Sequence of chain 3.A:
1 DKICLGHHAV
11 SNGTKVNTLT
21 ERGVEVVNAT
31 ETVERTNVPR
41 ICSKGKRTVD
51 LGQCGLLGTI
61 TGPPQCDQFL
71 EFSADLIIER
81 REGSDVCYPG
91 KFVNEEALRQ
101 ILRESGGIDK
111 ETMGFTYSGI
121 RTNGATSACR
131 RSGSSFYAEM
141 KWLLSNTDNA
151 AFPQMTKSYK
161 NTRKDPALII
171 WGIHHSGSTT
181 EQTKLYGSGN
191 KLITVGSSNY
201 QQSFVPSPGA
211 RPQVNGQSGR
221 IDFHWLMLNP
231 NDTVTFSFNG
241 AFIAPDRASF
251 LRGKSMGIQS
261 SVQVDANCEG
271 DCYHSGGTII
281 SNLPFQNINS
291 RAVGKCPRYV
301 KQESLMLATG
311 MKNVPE

Sequence of chain 3.B:
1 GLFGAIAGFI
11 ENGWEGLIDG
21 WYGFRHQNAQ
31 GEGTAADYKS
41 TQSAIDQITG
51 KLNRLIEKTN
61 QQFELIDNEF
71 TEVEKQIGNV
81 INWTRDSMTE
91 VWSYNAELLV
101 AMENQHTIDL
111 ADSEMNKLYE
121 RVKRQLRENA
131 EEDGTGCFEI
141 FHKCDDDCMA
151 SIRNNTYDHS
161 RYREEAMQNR

Binding-site contacts:
Ligand atom O7 contacts residue ASN79 of chain 3.B at 3.3 Å (h-bond).
Ligand atom O3 contacts residue GLU72 of chain 3.B at 3.5 Å (salt-bridge).
Ligand atom C5 contacts residue ASN82 of chain 3.B at 3.6 Å.
Ligand atom O6 contacts residue ARG291 of chain 3.A at 4.3 Å.
Ligand atom C8 contacts residue ASN79 of chain 3.B at 3.4 Å.
Ligand atom C7 contacts residue GLU72 of chain 3.B at 3.5 Å.
Ligand atom O5 contacts residue ASN82 of chain 3.B at 2.3 Å (h-bond).
Ligand atom C7 contacts residue LYS75 of chain 3.B at 3.9 Å.
Ligand atom C7 contacts residue ASN79 of chain 3.B at 3.5 Å.
Ligand atom C8 contacts residue GLY78 of chain 3.B at 3.7 Å.
Ligand atom C8 contacts residue GLU69 of chain 3.B at 4.2 Å.
Ligand atom C8 contacts residue LYS75 of chain 3.B at 3.5 Å.
Ligand atom C2 contacts residue ASN82 of chain 3.B at 2.5 Å.
Ligand atom O7 contacts residue ASN82 of chain 3.B at 4.3 Å.
Ligand atom C7 contacts residue GLU69 of chain 3.B at 4.5 Å.
Ligand atom O7 contacts residue GLU72 of chain 3.B at 3.9 Å.
Ligand atom N2 contacts residue ASN82 of chain 3.B at 3.0 Å (h-bond).
Ligand atom C7 contacts residue ASN82 of chain 3.B at 3.8 Å.
Ligand atom C1 contacts residue ASN82 of chain 3.B at 1.4 Å.
Ligand atom N2 contacts residue ASN79 of chain 3.B at 4.3 Å.
Ligand atom O7 contacts residue GLU69 of chain 3.B at 4.1 Å.
Ligand atom C4 contacts residue ASN82 of chain 3.B at 4.2 Å.
Ligand atom C3 contacts residue GLU72 of chain 3.B at 4.2 Å.
Ligand atom O7 contacts residue LYS75 of chain 3.B at 3.5 Å.
Ligand atom C3 contacts residue ASN82 of chain 3.B at 3.8 Å.
Ligand atom O6 contacts residue ARG85 of chain 3.B at 4.4 Å.
Ligand atom C8 contacts residue GLU72 of chain 3.B at 3.4 Å.
Ligand atom N2 contacts residue GLU72 of chain 3.B at 3.9 Å.
Ligand atom C8 contacts residue ARG291 of chain 3.A at 3.8 Å.

A small-molecule ligand and the protein it binds are described below.
Small molecule (SMILES): CC(=O)N[C@H]1[C@H](O[C@H]2[C@H](O)[C@@H](NC(C)=O)CO[C@@H]2CO)O[C@H](CO)[C@@H](O)[C@@H]1O